Binding-site contacts:
Ligand atom C9 contacts residue TYR5 of chain 1.Z at 3.8 Å (hydrophobic).
Ligand atom O35 contacts residue ASP126 of chain 1.Z at 3.7 Å.
Ligand atom N13 contacts residue ASP126 of chain 1.Z at 3.2 Å (salt-bridge).
Ligand atom C8 contacts residue TYR106 of chain 1.Z at 3.8 Å (hydrophobic).
Ligand atom C7 contacts residue PRO104 of chain 1.Z at 3.8 Å (hydrophobic).
Ligand atom O33 contacts residue ALA49 of chain 1.Y at 3.2 Å (h-bond).
Ligand atom N30 contacts residue GLY47 of chain 1.Y at 2.7 Å (h-bond).
Ligand atom O25 contacts residue THR1 of chain 1.Y at 4.0 Å.
Ligand atom C31 contacts residue GLY47 of chain 1.Y at 3.4 Å.
Ligand atom C9 contacts residue TYR106 of chain 1.Z at 2.9 Å (hydrophobic).
Ligand atom C11 contacts residue TYR106 of chain 1.Z at 3.5 Å (hydrophobic).
Ligand atom C27 contacts residue THR1 of chain 1.Y at 1.4 Å.
Ligand atom O35 contacts residue SER130 of chain 1.Z at 3.6 Å (h-bond).
Ligand atom C1 contacts residue ASP126 of chain 1.Z at 3.2 Å.
Ligand atom C10 contacts residue TYR106 of chain 1.Z at 3.4 Å (hydrophobic).
Ligand atom C4 contacts residue PRO127 of chain 1.Z at 4.1 Å (hydrophobic).
Ligand atom C12 contacts residue ASP126 of chain 1.Z at 3.7 Å.
Ligand atom C18 contacts residue GLY47 of chain 1.Y at 3.9 Å.
Ligand atom C29 contacts residue MET45 of chain 1.Y at 4.0 Å (hydrophobic).
Ligand atom O32 contacts residue THR21 of chain 1.Y at 3.9 Å.
Ligand atom C29 contacts residue GLY47 of chain 1.Y at 3.8 Å.
Ligand atom C17 contacts residue GLY47 of chain 1.Y at 3.4 Å.
Ligand atom O32 contacts residue ALA20 of chain 1.Y at 3.9 Å.
Ligand atom C2 contacts residue PRO127 of chain 1.Z at 4.0 Å (hydrophobic).
Ligand atom C21 contacts residue GLY47 of chain 1.Y at 3.9 Å.
Ligand atom C6 contacts residue TYR106 of chain 1.Z at 3.5 Å (hydrophobic).
Ligand atom N30 contacts residue THR1 of chain 1.Y at 3.6 Å (h-bond).
Ligand atom O35 contacts residue ALA49 of chain 1.Y at 3.3 Å.
Ligand atom C36 contacts residue ASP126 of chain 1.Z at 3.8 Å.
Ligand atom C24 contacts residue THR1 of chain 1.Y at 3.5 Å.
Ligand atom C19 contacts residue GLY47 of chain 1.Y at 3.5 Å.
Ligand atom O33 contacts residue GLY48 of chain 1.Y at 4.0 Å.
Ligand atom C28 contacts residue GLY47 of chain 1.Y at 3.7 Å.
Ligand atom C28 contacts residue THR1 of chain 1.Y at 2.3 Å.
Ligand atom C29 contacts residue THR1 of chain 1.Y at 2.8 Å.
Ligand atom C29 contacts residue LYS33 of chain 1.Y at 3.6 Å.
Ligand atom O25 contacts residue GLY47 of chain 1.Y at 3.5 Å (h-bond).
Ligand atom C26 contacts residue THR1 of chain 1.Y at 2.3 Å.
Ligand atom C7 contacts residue TYR106 of chain 1.Z at 3.5 Å (hydrophobic).
Ligand atom N16 contacts residue THR21 of chain 1.Y at 3.7 Å.

Sequence of chain 1.Z:
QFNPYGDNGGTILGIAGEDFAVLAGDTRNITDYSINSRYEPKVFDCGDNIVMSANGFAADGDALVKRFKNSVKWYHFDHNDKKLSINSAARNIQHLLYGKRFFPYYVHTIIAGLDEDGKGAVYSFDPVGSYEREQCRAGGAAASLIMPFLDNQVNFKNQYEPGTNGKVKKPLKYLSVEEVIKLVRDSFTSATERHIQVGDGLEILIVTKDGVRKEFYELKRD

Sequence of chain 1.Y:
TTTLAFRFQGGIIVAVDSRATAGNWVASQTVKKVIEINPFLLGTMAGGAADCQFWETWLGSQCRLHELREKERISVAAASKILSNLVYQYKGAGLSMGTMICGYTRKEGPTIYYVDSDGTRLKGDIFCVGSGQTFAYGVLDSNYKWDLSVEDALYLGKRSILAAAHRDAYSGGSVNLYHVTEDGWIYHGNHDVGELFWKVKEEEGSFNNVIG

The protein below binds the small molecule below.
Small molecule (SMILES): CC(C)CCCCCCCCCC(=O)N[C@H](C(=O)N[C@H]1C[C@@H](O)CCNC(=O)CC[C@H](C)NC1=O)[C@@H](C)O